The protein below binds the small molecule below.
Small molecule (SMILES): CC(=O)N[C@@H]1[C@@H](O[C@@H]2O[C@H](CO)[C@H](O)[C@H](O[C@H]3O[C@H](CO)[C@H](O)[C@H](O)[C@H]3NC(C)=O)[C@H]2O[C@@H]2O[C@@H](C)[C@@H](O)[C@@H](O)[C@@H]2O)[C@H](O)[C@@H](CO)O[C@H]1O

Binding-site contacts:
Ligand atom C3 contacts residue ASP61 of chain 1.A at 3.4 Å.
Ligand atom O7 contacts residue TYR140 of chain 1.A at 2.4 Å (h-bond).
Ligand atom C6 contacts residue GLU243 of chain 1.A at 3.5 Å.
Ligand atom O3 contacts residue ASP61 of chain 1.A at 2.6 Å (salt-bridge).
Ligand atom C4 contacts residue TRP239 of chain 1.A at 3.6 Å (hydrophobic).
Ligand atom C3 contacts residue HIS59 of chain 1.A at 3.7 Å.
Ligand atom C8 contacts residue TYR140 of chain 1.A at 3.2 Å (hydrophobic).
Ligand atom C2 contacts residue TYR20 of chain 1.A at 3.6 Å (hydrophobic).
Ligand atom O6 contacts residue GLU290 of chain 1.A at 2.7 Å (salt-bridge).
Ligand atom O6 contacts residue PRO292 of chain 1.A at 3.6 Å.
Ligand atom C6 contacts residue GLU290 of chain 1.A at 3.5 Å.
Ligand atom O3 contacts residue THR137 of chain 1.A at 3.6 Å.
Ligand atom C6 contacts residue THR103 of chain 1.A at 3.6 Å.
Ligand atom O6 contacts residue GLU243 of chain 1.A at 2.8 Å (salt-bridge).
Ligand atom C6 contacts residue TYR242 of chain 1.A at 3.6 Å (hydrophobic).
Ligand atom O6 contacts residue TRP239 of chain 1.A at 3.8 Å.
Ligand atom C5 contacts residue TRP239 of chain 1.A at 3.8 Å (hydrophobic).
Ligand atom C6 contacts residue PRO292 of chain 1.A at 3.7 Å (hydrophobic).
Ligand atom O4 contacts residue THR103 of chain 1.A at 2.6 Å (h-bond).
Ligand atom O3 contacts residue GLU290 of chain 1.A at 3.7 Å.
Ligand atom O3 contacts residue LYS507 of chain 1.A at 2.9 Å (salt-bridge).
Ligand atom O4 contacts residue LYS507 of chain 1.A at 3.2 Å (salt-bridge).
Ligand atom O5 contacts residue TRP239 of chain 1.A at 3.1 Å (h-bond).
Ligand atom C1 contacts residue TRP239 of chain 1.A at 3.3 Å (hydrophobic).
Ligand atom O6 contacts residue TRP239 of chain 1.A at 3.0 Å (h-bond).
Ligand atom O3 contacts residue TYR20 of chain 1.A at 3.1 Å (h-bond).
Ligand atom O2 contacts residue TYR20 of chain 1.A at 2.8 Å (h-bond).
Ligand atom O2 contacts residue GLU290 of chain 1.A at 2.6 Å (salt-bridge).
Ligand atom C4 contacts residue THR103 of chain 1.A at 3.2 Å.
Ligand atom O6 contacts residue HIS291 of chain 1.A at 3.6 Å.
Ligand atom O7 contacts residue TRP141 of chain 1.A at 3.7 Å.
Ligand atom C6 contacts residue TRP239 of chain 1.A at 3.5 Å (hydrophobic).
Ligand atom C8 contacts residue THR206 of chain 1.A at 3.5 Å.
Ligand atom O6 contacts residue THR206 of chain 1.A at 3.6 Å.
Ligand atom C7 contacts residue TYR140 of chain 1.A at 3.1 Å (hydrophobic).
Ligand atom C6 contacts residue HIS291 of chain 1.A at 3.8 Å.
Ligand atom C8 contacts residue GLU243 of chain 1.A at 3.3 Å.
Ligand atom O4 contacts residue HIS59 of chain 1.A at 3.0 Å (h-bond).
Ligand atom O3 contacts residue HIS59 of chain 1.A at 2.9 Å (h-bond).
Ligand atom O6 contacts residue TYR242 of chain 1.A at 3.6 Å.

Sequence of chain 1.A:
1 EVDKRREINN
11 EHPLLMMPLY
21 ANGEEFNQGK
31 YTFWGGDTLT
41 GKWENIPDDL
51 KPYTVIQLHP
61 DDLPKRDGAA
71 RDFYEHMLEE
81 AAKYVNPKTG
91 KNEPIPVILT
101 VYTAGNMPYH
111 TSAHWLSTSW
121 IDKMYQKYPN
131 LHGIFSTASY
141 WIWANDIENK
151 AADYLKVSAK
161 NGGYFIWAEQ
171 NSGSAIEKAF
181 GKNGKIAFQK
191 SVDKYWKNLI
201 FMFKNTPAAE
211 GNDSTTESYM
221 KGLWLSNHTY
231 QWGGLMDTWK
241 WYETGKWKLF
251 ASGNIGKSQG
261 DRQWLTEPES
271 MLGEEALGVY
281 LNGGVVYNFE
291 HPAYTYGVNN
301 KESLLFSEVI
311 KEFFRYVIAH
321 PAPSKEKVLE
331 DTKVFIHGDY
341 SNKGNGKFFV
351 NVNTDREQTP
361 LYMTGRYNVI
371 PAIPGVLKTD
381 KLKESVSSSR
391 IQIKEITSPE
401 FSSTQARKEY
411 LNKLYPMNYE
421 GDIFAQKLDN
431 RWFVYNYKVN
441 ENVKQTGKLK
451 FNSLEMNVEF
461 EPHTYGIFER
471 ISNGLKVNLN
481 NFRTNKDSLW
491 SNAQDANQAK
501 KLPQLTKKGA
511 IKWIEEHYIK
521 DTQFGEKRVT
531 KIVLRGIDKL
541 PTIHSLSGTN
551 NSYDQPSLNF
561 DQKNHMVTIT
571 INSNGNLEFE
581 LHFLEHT